Sequence of chain 1.B:
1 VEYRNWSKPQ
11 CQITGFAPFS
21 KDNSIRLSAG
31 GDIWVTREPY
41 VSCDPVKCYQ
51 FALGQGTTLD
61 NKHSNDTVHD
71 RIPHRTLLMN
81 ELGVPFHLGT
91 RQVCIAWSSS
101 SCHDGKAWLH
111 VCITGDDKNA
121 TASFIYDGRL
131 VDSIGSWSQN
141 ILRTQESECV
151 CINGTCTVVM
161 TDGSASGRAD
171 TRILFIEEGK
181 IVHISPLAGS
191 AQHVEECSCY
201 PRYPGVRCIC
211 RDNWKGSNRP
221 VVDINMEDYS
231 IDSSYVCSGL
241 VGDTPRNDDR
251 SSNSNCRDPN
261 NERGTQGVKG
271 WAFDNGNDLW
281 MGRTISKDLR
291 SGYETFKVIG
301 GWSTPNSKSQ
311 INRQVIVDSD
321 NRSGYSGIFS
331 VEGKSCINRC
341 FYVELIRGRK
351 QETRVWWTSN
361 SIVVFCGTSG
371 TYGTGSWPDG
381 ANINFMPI

A small-molecule ligand and the protein it binds are described below.
Small molecule (SMILES): CC(=O)N[C@H]1[C@H](O[C@H]2[C@H](O)[C@@H](NC(C)=O)CO[C@@H]2CO)O[C@H](CO)[C@@H](O)[C@@H]1O

Binding-site contacts:
Ligand atom C2 contacts residue SER7 of chain 1.B at 4.2 Å.
Ligand atom C3 contacts residue NDG2 of chain 1.J at 3.9 Å.
Ligand atom O5 contacts residue ASN5 of chain 1.B at 2.3 Å (h-bond).
Ligand atom C8 contacts residue GLU2 of chain 1.B at 3.6 Å.
Ligand atom C7 contacts residue NAG1 of chain 1.J at 3.9 Å.
Ligand atom C8 contacts residue ASN5 of chain 1.B at 4.2 Å.
Ligand atom N2 contacts residue NDG2 of chain 1.J at 3.2 Å (h-bond).
Ligand atom C6 contacts residue GLU2 of chain 1.B at 3.4 Å.
Ligand atom C7 contacts residue SER7 of chain 1.B at 4.1 Å.
Ligand atom C7 contacts residue NDG2 of chain 1.J at 3.1 Å.
Ligand atom C5 contacts residue ASN5 of chain 1.B at 3.7 Å.
Ligand atom C3 contacts residue ASN5 of chain 1.B at 3.8 Å.
Ligand atom O3 contacts residue NDG2 of chain 1.J at 3.2 Å.
Ligand atom C1 contacts residue ASN5 of chain 1.B at 1.4 Å.
Ligand atom C2 contacts residue NDG2 of chain 1.J at 3.4 Å.
Ligand atom C7 contacts residue ASN5 of chain 1.B at 3.1 Å.
Ligand atom C1 contacts residue SER7 of chain 1.B at 3.6 Å.
Ligand atom O7 contacts residue NDG2 of chain 1.J at 3.1 Å.
Ligand atom O6 contacts residue GLU2 of chain 1.B at 3.1 Å (salt-bridge).
Ligand atom O7 contacts residue TYR203 of chain 1.B at 4.4 Å.
Ligand atom C7 contacts residue TYR203 of chain 1.B at 4.4 Å (hydrophobic).
Ligand atom C8 contacts residue NAG1 of chain 1.J at 4.0 Å.
Ligand atom C4 contacts residue ASN5 of chain 1.B at 4.1 Å.
Ligand atom C8 contacts residue SER7 of chain 1.B at 3.9 Å.
Ligand atom O7 contacts residue NAG1 of chain 1.J at 3.1 Å.
Ligand atom C8 contacts residue NDG2 of chain 1.J at 3.2 Å.
Ligand atom C2 contacts residue ASN5 of chain 1.B at 2.4 Å.
Ligand atom N2 contacts residue SER7 of chain 1.B at 3.6 Å (h-bond).
Ligand atom N2 contacts residue ASN5 of chain 1.B at 2.8 Å (h-bond).
Ligand atom C8 contacts residue TYR203 of chain 1.B at 3.9 Å (hydrophobic).
Ligand atom O7 contacts residue ASN5 of chain 1.B at 3.1 Å (h-bond).